Sequence of chain 2.A:
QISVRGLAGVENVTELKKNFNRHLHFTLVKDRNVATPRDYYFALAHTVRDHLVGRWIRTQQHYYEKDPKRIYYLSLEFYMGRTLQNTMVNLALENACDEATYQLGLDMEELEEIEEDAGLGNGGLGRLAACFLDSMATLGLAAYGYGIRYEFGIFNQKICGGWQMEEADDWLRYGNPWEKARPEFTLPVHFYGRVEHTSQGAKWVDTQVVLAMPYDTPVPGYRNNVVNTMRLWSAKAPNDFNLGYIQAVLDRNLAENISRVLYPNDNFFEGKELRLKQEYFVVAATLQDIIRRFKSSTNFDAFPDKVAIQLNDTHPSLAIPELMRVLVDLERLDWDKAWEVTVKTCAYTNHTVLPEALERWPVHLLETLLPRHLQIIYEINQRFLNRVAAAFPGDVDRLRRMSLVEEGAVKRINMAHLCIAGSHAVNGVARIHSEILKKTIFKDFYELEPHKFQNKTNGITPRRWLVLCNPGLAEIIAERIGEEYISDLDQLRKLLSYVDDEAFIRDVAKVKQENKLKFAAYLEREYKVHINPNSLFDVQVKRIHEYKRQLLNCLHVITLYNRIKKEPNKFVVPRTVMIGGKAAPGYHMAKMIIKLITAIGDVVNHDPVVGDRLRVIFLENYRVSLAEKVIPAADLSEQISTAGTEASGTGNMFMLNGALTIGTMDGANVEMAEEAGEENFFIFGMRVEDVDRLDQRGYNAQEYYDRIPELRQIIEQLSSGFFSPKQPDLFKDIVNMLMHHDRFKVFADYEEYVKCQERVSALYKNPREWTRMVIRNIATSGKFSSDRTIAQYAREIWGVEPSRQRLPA

A protein and the small-molecule ligand that binds it are described below.
Small molecule (SMILES): OC[C@H]1O[C@@H](NC(=S)N/N=C\c2cccc(O)c2)[C@H](O)[C@@H](O)[C@@H]1O

Sequence of chain 1.A:
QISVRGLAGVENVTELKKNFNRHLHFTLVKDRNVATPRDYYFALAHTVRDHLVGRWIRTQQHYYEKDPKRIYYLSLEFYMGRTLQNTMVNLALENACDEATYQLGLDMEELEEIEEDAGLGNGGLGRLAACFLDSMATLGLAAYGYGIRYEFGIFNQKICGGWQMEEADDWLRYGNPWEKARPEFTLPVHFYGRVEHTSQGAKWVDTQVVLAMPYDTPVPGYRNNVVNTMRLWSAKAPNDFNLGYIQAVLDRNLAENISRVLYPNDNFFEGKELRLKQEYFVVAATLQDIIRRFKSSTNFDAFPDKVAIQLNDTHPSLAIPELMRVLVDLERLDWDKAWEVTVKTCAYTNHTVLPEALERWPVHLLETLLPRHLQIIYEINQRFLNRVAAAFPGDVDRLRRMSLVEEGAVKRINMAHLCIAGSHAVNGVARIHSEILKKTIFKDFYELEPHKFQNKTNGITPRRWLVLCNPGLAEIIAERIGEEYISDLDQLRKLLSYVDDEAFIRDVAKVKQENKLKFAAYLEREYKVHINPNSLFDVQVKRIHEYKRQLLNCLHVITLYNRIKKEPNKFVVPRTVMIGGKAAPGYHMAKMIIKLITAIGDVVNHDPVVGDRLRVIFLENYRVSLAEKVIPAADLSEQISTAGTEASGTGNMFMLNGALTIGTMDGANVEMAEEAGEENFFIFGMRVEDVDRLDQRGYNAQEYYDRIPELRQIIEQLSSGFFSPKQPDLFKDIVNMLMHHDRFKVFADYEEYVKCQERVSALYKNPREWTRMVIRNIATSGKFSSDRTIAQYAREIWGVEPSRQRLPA

Binding-site contacts:
Ligand atom N2 contacts residue THR38 of chain 1.A at 2.9 Å (h-bond).
Ligand atom C7 contacts residue ARG60 of chain 2.A at 3.9 Å.
Ligand atom O7 contacts residue PRO229 of chain 2.A at 3.3 Å.
Ligand atom N2 contacts residue LYS191 of chain 2.A at 3.5 Å.
Ligand atom C9 contacts residue VAL40 of chain 1.A at 3.8 Å (hydrophobic).
Ligand atom C12 contacts residue TRP67 of chain 2.A at 3.8 Å (hydrophobic).
Ligand atom N3 contacts residue ARG60 of chain 2.A at 3.4 Å.
Ligand atom N1 contacts residue GLU190 of chain 2.A at 3.3 Å (salt-bridge).
Ligand atom C9 contacts residue ARG60 of chain 2.A at 3.6 Å.
Ligand atom C2 contacts residue GLU190 of chain 2.A at 3.3 Å.
Ligand atom O3 contacts residue TYR226 of chain 2.A at 3.6 Å.
Ligand atom O7 contacts residue TRP189 of chain 2.A at 3.4 Å.
Ligand atom C7 contacts residue LYS191 of chain 2.A at 3.7 Å.
Ligand atom O2 contacts residue LYS191 of chain 2.A at 3.6 Å.
Ligand atom C14 contacts residue VAL40 of chain 1.A at 3.5 Å (hydrophobic).
Ligand atom O3 contacts residue GLU190 of chain 2.A at 2.9 Å (salt-bridge).
Ligand atom N2 contacts residue ARG60 of chain 2.A at 3.4 Å (salt-bridge).
Ligand atom C8 contacts residue ARG60 of chain 2.A at 3.5 Å.
Ligand atom O2 contacts residue ALA192 of chain 2.A at 3.0 Å (h-bond).
Ligand atom O7 contacts residue PRO188 of chain 2.A at 3.8 Å.
Ligand atom S1 contacts residue THR38 of chain 1.A at 3.8 Å.
Ligand atom C10 contacts residue ARG60 of chain 2.A at 3.7 Å.
Ligand atom C14 contacts residue PHE37 of chain 1.A at 3.9 Å (hydrophobic).
Ligand atom N3 contacts residue GLU190 of chain 2.A at 3.9 Å.
Ligand atom C14 contacts residue ARG60 of chain 2.A at 3.9 Å.
Ligand atom O2 contacts residue GLU190 of chain 2.A at 3.8 Å.
Ligand atom C11 contacts residue ARG60 of chain 2.A at 3.9 Å.
Ligand atom C8 contacts residue VAL40 of chain 1.A at 3.7 Å (hydrophobic).
Ligand atom C10 contacts residue PRO188 of chain 2.A at 3.7 Å (hydrophobic).
Ligand atom C1 contacts residue GLU190 of chain 2.A at 3.7 Å.
Ligand atom C7 contacts residue THR38 of chain 1.A at 3.8 Å.
Ligand atom C4 contacts residue ASN187 of chain 2.A at 3.6 Å.
Ligand atom C11 contacts residue TRP67 of chain 2.A at 3.9 Å (hydrophobic).
Ligand atom C8 contacts residue THR38 of chain 1.A at 3.5 Å.
Ligand atom N3 contacts residue THR38 of chain 1.A at 3.6 Å.
Ligand atom C14 contacts residue VAL64 of chain 2.A at 3.8 Å (hydrophobic).
Ligand atom C13 contacts residue VAL64 of chain 2.A at 3.6 Å (hydrophobic).
Ligand atom C6 contacts residue ASN187 of chain 2.A at 3.9 Å.
Ligand atom N3 contacts residue LYS191 of chain 2.A at 3.7 Å.
Ligand atom C13 contacts residue ARG60 of chain 2.A at 3.5 Å.